Sequence of chain 30.E:
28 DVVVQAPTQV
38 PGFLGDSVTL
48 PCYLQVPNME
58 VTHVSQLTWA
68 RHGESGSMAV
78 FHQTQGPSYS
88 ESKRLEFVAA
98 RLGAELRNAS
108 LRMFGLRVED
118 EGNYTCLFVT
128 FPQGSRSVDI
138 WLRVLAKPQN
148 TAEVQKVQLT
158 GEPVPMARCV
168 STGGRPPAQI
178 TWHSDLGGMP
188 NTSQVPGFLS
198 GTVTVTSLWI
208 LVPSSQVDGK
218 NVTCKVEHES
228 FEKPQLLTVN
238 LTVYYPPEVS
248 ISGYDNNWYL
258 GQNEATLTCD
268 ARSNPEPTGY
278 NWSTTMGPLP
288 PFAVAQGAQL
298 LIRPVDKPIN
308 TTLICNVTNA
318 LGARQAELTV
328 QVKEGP

Binding-site contacts:
Ligand atom C8 contacts residue ASN218 of chain 30.E at 2.8 Å.
Ligand atom N2 contacts residue GLY216 of chain 30.E at 2.6 Å (h-bond).
Ligand atom O7 contacts residue NAG1 of chain 30.I at 3.7 Å.
Ligand atom N2 contacts residue ASN218 of chain 30.E at 4.4 Å.
Ligand atom C7 contacts residue GLY216 of chain 30.E at 2.7 Å.
Ligand atom C4 contacts residue ASN237 of chain 30.E at 4.3 Å.
Ligand atom O5 contacts residue ASN237 of chain 30.E at 2.3 Å (h-bond).
Ligand atom C1 contacts residue ASN237 of chain 30.E at 1.4 Å.
Ligand atom O6 contacts residue ASN237 of chain 30.E at 4.4 Å.
Ligand atom C8 contacts residue LYS217 of chain 30.E at 3.9 Å.
Ligand atom C3 contacts residue ASN237 of chain 30.E at 3.9 Å.
Ligand atom C2 contacts residue ASN237 of chain 30.E at 2.6 Å.
Ligand atom N2 contacts residue ASN237 of chain 30.E at 3.1 Å (h-bond).
Ligand atom O7 contacts residue ASN218 of chain 30.E at 3.5 Å (h-bond).
Ligand atom O7 contacts residue ASN237 of chain 30.E at 3.8 Å.
Ligand atom C7 contacts residue ASN218 of chain 30.E at 3.4 Å.
Ligand atom O7 contacts residue GLY216 of chain 30.E at 3.9 Å.
Ligand atom C5 contacts residue ASN237 of chain 30.E at 3.6 Å.
Ligand atom C2 contacts residue GLY216 of chain 30.E at 3.9 Å.
Ligand atom C8 contacts residue GLY216 of chain 30.E at 2.1 Å.
Ligand atom C8 contacts residue NAG1 of chain 30.I at 4.3 Å.
Ligand atom C7 contacts residue ASN237 of chain 30.E at 3.7 Å.
Ligand atom C1 contacts residue GLY216 of chain 30.E at 4.3 Å.
Ligand atom C7 contacts residue NAG1 of chain 30.I at 4.4 Å.

A protein and the small-molecule ligand that binds it are described below.
Small molecule (SMILES): CC(=O)N[C@H]1[C@H](O[C@H]2[C@H](O)[C@@H](NC(C)=O)CO[C@@H]2CO)O[C@H](CO)[C@@H](O[C@@H]2O[C@H](CO)[C@@H](O)[C@H](O)[C@@H]2O)[C@@H]1O